Binding-site contacts:
Ligand atom O5 contacts residue ASN154 of chain 1.D at 2.4 Å (h-bond).
Ligand atom C1 contacts residue GLU150 of chain 1.D at 3.9 Å.
Ligand atom O5 contacts residue GLU150 of chain 1.D at 3.3 Å.
Ligand atom C2 contacts residue THR156 of chain 1.D at 4.3 Å.
Ligand atom C1 contacts residue THR156 of chain 1.D at 3.5 Å.
Ligand atom C5 contacts residue THR156 of chain 1.D at 4.4 Å.
Ligand atom C5 contacts residue GLU150 of chain 1.D at 4.5 Å.
Ligand atom O5 contacts residue ALA147 of chain 1.D at 4.3 Å.
Ligand atom O7 contacts residue ASN154 of chain 1.D at 3.1 Å (h-bond).
Ligand atom O6 contacts residue SER151 of chain 1.D at 4.5 Å.
Ligand atom C5 contacts residue ASN154 of chain 1.D at 3.7 Å.
Ligand atom O5 contacts residue THR156 of chain 1.D at 4.2 Å.
Ligand atom C8 contacts residue ASN154 of chain 1.D at 4.1 Å.
Ligand atom O6 contacts residue ALA147 of chain 1.D at 3.4 Å (h-bond).
Ligand atom N2 contacts residue ASN154 of chain 1.D at 2.9 Å (h-bond).
Ligand atom C6 contacts residue SER151 of chain 1.D at 4.3 Å.
Ligand atom C2 contacts residue ASN154 of chain 1.D at 2.5 Å.
Ligand atom O6 contacts residue GLU150 of chain 1.D at 3.5 Å.
Ligand atom O5 contacts residue SER151 of chain 1.D at 3.4 Å (h-bond).
Ligand atom C6 contacts residue ALA147 of chain 1.D at 3.5 Å (hydrophobic).
Ligand atom C4 contacts residue ASN154 of chain 1.D at 4.3 Å.
Ligand atom C5 contacts residue ALA147 of chain 1.D at 4.5 Å (hydrophobic).
Ligand atom C7 contacts residue ASN154 of chain 1.D at 3.3 Å.
Ligand atom C1 contacts residue SER151 of chain 1.D at 3.6 Å.
Ligand atom N2 contacts residue THR156 of chain 1.D at 4.0 Å.
Ligand atom C5 contacts residue SER151 of chain 1.D at 4.3 Å.
Ligand atom C6 contacts residue GLU150 of chain 1.D at 4.4 Å.
Ligand atom C1 contacts residue ASN154 of chain 1.D at 1.5 Å.
Ligand atom C3 contacts residue ASN154 of chain 1.D at 3.8 Å.

Sequence of chain 1.D:
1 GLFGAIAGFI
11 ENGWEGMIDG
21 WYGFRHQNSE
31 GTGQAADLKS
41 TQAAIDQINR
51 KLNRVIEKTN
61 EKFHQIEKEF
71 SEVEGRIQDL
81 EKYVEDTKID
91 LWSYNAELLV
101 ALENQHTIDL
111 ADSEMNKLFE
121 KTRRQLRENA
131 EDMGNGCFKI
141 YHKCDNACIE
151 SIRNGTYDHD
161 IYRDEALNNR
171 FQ

The protein below binds the small molecule below.
Small molecule (SMILES): CC(=O)N[C@@H]1[C@@H](O)[C@H](O)[C@@H](CO)O[C@H]1O